This small molecule binds to this protein.
Small molecule (SMILES): CC(=O)N[C@H]1[C@H](O[C@H]2[C@H](O[C@@H]3O[C@@H](C)[C@@H](O)[C@@H](O)[C@@H]3O)[C@@H](NC(C)=O)CO[C@@H]2CO)O[C@H](CO)[C@@H](O)[C@@H]1O

Sequence of chain 3.A:
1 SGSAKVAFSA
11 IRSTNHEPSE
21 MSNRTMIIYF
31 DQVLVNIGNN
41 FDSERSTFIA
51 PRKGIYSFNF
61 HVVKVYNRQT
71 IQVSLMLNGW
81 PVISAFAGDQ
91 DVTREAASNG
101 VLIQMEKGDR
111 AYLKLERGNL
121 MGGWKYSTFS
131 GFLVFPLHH

Binding-site contacts:
Ligand atom O7 contacts residue ASN23 of chain 3.A at 4.3 Å.
Ligand atom C2 contacts residue ASN23 of chain 3.A at 2.5 Å.
Ligand atom O7 contacts residue PRO18 of chain 3.A at 4.1 Å.
Ligand atom C5 contacts residue MET121 of chain 3.A at 4.0 Å (hydrophobic).
Ligand atom C1 contacts residue MET121 of chain 3.A at 4.3 Å (hydrophobic).
Ligand atom C7 contacts residue MET121 of chain 3.A at 4.4 Å (hydrophobic).
Ligand atom O5 contacts residue ASN23 of chain 3.A at 2.3 Å (h-bond).
Ligand atom C3 contacts residue MET121 of chain 3.A at 4.2 Å (hydrophobic).
Ligand atom O7 contacts residue SER19 of chain 3.A at 4.0 Å.
Ligand atom C3 contacts residue ASN23 of chain 3.A at 3.8 Å.
Ligand atom C8 contacts residue GLU20 of chain 3.A at 4.2 Å.
Ligand atom N2 contacts residue ASN23 of chain 3.A at 3.0 Å (h-bond).
Ligand atom C8 contacts residue ASN119 of chain 3.A at 4.3 Å.
Ligand atom C1 contacts residue ASN23 of chain 3.A at 1.4 Å.
Ligand atom O4 contacts residue MET121 of chain 3.A at 4.2 Å.
Ligand atom N2 contacts residue PRO18 of chain 3.A at 4.2 Å.
Ligand atom C4 contacts residue MET121 of chain 3.A at 4.5 Å (hydrophobic).
Ligand atom C7 contacts residue GLU20 of chain 3.A at 4.1 Å.
Ligand atom C8 contacts residue ASN23 of chain 3.A at 3.4 Å.
Ligand atom C5 contacts residue ASN23 of chain 3.A at 3.6 Å.
Ligand atom C6 contacts residue MET121 of chain 3.A at 4.5 Å (hydrophobic).
Ligand atom C1 contacts residue MET121 of chain 3.A at 4.5 Å (hydrophobic).
Ligand atom O7 contacts residue MET121 of chain 3.A at 3.9 Å.
Ligand atom C4 contacts residue ASN23 of chain 3.A at 4.2 Å.
Ligand atom C7 contacts residue ASN23 of chain 3.A at 3.4 Å.
Ligand atom C8 contacts residue MET121 of chain 3.A at 4.2 Å (hydrophobic).
Ligand atom O7 contacts residue GLU20 of chain 3.A at 3.6 Å (salt-bridge).